A small-molecule ligand and the protein it binds are described below.
Small molecule (SMILES): CC(=O)N[C@@H]1[C@@H](O)[C@H](O)[C@@H](CO)O[C@H]1O

Sequence of chain 1.B:
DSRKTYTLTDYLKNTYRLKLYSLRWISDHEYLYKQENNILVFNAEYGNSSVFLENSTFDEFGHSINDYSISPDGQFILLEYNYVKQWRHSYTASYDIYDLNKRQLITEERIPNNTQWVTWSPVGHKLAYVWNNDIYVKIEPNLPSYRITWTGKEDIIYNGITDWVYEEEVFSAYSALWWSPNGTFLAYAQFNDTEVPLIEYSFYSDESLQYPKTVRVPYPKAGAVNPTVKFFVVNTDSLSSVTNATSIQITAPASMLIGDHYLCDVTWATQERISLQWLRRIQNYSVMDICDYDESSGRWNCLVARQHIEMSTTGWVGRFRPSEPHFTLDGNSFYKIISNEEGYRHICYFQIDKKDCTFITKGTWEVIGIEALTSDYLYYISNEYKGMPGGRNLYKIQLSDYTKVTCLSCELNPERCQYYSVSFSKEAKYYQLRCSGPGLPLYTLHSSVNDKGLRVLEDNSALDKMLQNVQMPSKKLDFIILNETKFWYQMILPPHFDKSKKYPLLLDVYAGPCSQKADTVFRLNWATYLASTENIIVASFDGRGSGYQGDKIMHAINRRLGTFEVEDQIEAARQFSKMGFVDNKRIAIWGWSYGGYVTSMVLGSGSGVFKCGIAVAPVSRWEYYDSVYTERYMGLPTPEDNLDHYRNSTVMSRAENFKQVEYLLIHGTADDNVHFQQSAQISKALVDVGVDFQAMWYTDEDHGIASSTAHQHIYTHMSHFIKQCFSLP

Binding-site contacts:
Ligand atom C1 contacts residue ASN48 of chain 1.B at 4.3 Å.
Ligand atom C8 contacts residue SER55 of chain 1.B at 4.0 Å.
Ligand atom C3 contacts residue ASN53 of chain 1.B at 3.8 Å.
Ligand atom N2 contacts residue GLU35 of chain 1.B at 4.4 Å.
Ligand atom C4 contacts residue ASN53 of chain 1.B at 4.2 Å.
Ligand atom N2 contacts residue ASN48 of chain 1.B at 4.0 Å.
Ligand atom O7 contacts residue ASN53 of chain 1.B at 3.6 Å (h-bond).
Ligand atom N2 contacts residue ASN53 of chain 1.B at 3.1 Å (h-bond).
Ligand atom C7 contacts residue SER55 of chain 1.B at 3.9 Å.
Ligand atom C7 contacts residue SER54 of chain 1.B at 4.2 Å.
Ligand atom C8 contacts residue SER54 of chain 1.B at 4.2 Å.
Ligand atom C1 contacts residue ASN53 of chain 1.B at 1.4 Å.
Ligand atom C8 contacts residue ASN48 of chain 1.B at 4.2 Å.
Ligand atom C8 contacts residue VAL46 of chain 1.B at 3.4 Å (hydrophobic).
Ligand atom C7 contacts residue ASN53 of chain 1.B at 3.5 Å.
Ligand atom C5 contacts residue ASN53 of chain 1.B at 3.6 Å.
Ligand atom O7 contacts residue SER54 of chain 1.B at 3.5 Å.
Ligand atom O5 contacts residue ASN53 of chain 1.B at 2.3 Å (h-bond).
Ligand atom C8 contacts residue ASN53 of chain 1.B at 4.0 Å.
Ligand atom C8 contacts residue GLU35 of chain 1.B at 3.8 Å.
Ligand atom C8 contacts residue PHE47 of chain 1.B at 4.4 Å (hydrophobic).
Ligand atom O7 contacts residue SER55 of chain 1.B at 2.9 Å (h-bond).
Ligand atom C2 contacts residue ASN53 of chain 1.B at 2.5 Å.